This small molecule binds to this protein.
Small molecule (SMILES): COC[C@@H](Oc1cc(C[C@@H]2C[S@@](=O)C[C@H](NCc3cccc(C(C)(C)C)c3)[C@H]2O)cc(F)c1N)C(F)(F)F

Sequence of chain 1.B:
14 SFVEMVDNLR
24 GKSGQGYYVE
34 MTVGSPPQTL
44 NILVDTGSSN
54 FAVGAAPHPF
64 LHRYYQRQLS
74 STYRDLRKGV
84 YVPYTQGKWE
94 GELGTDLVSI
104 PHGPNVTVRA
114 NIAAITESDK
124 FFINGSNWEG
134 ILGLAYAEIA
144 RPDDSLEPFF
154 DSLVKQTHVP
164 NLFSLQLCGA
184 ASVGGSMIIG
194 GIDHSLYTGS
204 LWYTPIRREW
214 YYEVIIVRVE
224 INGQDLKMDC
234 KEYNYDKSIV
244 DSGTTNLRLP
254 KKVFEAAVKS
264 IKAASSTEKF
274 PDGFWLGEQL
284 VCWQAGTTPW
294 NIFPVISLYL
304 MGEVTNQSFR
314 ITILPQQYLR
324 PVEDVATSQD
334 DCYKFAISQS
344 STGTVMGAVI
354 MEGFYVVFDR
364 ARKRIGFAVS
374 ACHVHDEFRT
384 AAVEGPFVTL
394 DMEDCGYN

Binding-site contacts:
Ligand atom F3 contacts residue GLY246 of chain 1.B at 3.6 Å.
Ligand atom C16 contacts residue ASP48 of chain 1.B at 3.5 Å.
Ligand atom O61 contacts residue SER51 of chain 1.B at 3.6 Å.
Ligand atom C25 contacts residue THR247 of chain 1.B at 3.2 Å.
Ligand atom C23 contacts residue ASP244 of chain 1.B at 3.3 Å.
Ligand atom C46 contacts residue THR88 of chain 1.B at 3.4 Å.
Ligand atom C39 contacts residue GLY50 of chain 1.B at 3.4 Å.
Ligand atom C2 contacts residue GLY29 of chain 1.B at 3.6 Å.
Ligand atom F1 contacts residue GLY246 of chain 1.B at 3.2 Å.
Ligand atom C25 contacts residue ASP244 of chain 1.B at 3.2 Å.
Ligand atom F3 contacts residue THR248 of chain 1.B at 3.4 Å.
Ligand atom C42 contacts residue PRO86 of chain 1.B at 3.4 Å (hydrophobic).
Ligand atom O61 contacts residue TYR87 of chain 1.B at 3.5 Å.
Ligand atom C14 contacts residue GLY246 of chain 1.B at 3.5 Å.
Ligand atom N64 contacts residue PHE124 of chain 1.B at 2.8 Å (h-bond).
Ligand atom C21 contacts residue ASP244 of chain 1.B at 3.6 Å.
Ligand atom C2 contacts residue GLN28 of chain 1.B at 3.6 Å.
Ligand atom C2 contacts residue GLY246 of chain 1.B at 3.6 Å.
Ligand atom O32 contacts residue THR88 of chain 1.B at 2.9 Å (h-bond).
Ligand atom C35 contacts residue ASP244 of chain 1.B at 3.5 Å.
Ligand atom O32 contacts residue TYR87 of chain 1.B at 3.3 Å.
Ligand atom F4 contacts residue GLY29 of chain 1.B at 3.2 Å.
Ligand atom F3 contacts residue GLN28 of chain 1.B at 3.6 Å.
Ligand atom F3 contacts residue GLY29 of chain 1.B at 3.2 Å.
Ligand atom F63 contacts residue PHE124 of chain 1.B at 3.0 Å.
Ligand atom C35 contacts residue GLY50 of chain 1.B at 3.5 Å.
Ligand atom O61 contacts residue GLY50 of chain 1.B at 3.4 Å (h-bond).
Ligand atom C57 contacts residue VAL85 of chain 1.B at 3.6 Å (hydrophobic).
Ligand atom F63 contacts residue GLY90 of chain 1.B at 3.6 Å.
Ligand atom C21 contacts residue ASP48 of chain 1.B at 3.6 Å.
Ligand atom C5 contacts residue GLY246 of chain 1.B at 3.6 Å.
Ligand atom F4 contacts residue GLN28 of chain 1.B at 2.8 Å.
Ligand atom N33 contacts residue ASP244 of chain 1.B at 2.8 Å (salt-bridge).
Ligand atom C14 contacts residue LEU46 of chain 1.B at 3.6 Å (hydrophobic).
Ligand atom F1 contacts residue LEU46 of chain 1.B at 3.3 Å.
Ligand atom F1 contacts residue GLY29 of chain 1.B at 3.5 Å.
Ligand atom C39 contacts residue TYR214 of chain 1.B at 3.7 Å (hydrophobic).
Ligand atom O61 contacts residue ASP48 of chain 1.B at 2.6 Å (salt-bridge).
Ligand atom N33 contacts residue GLY50 of chain 1.B at 3.1 Å (h-bond).
Ligand atom C29 contacts residue GLY246 of chain 1.B at 3.6 Å.